Binding-site contacts:
Ligand atom N27 contacts residue CYS212 of chain 1.A at 3.8 Å.
Ligand atom O18 contacts residue ALA188 of chain 1.A at 2.9 Å (h-bond).
Ligand atom C3 contacts residue LYS185 of chain 1.A at 3.6 Å.
Ligand atom C2 contacts residue LYS185 of chain 1.A at 3.8 Å.
Ligand atom C14 contacts residue HIS44 of chain 1.A at 3.9 Å.
Ligand atom C15 contacts residue GLY186 of chain 1.A at 3.8 Å.
Ligand atom C26 contacts residue GLY211 of chain 1.A at 3.5 Å.
Ligand atom O17 contacts residue HIS44 of chain 1.A at 2.7 Å (h-bond).
Ligand atom C15 contacts residue LEU28 of chain 1.A at 3.9 Å (hydrophobic).
Ligand atom C22 contacts residue TRP208 of chain 1.A at 3.9 Å (hydrophobic).
Ligand atom C12 contacts residue HIS44 of chain 1.A at 3.6 Å.
Ligand atom C16 contacts residue ALA188 of chain 1.A at 3.3 Å (hydrophobic).
Ligand atom N27 contacts residue ALA183 of chain 1.A at 2.8 Å (h-bond).
Ligand atom N27 contacts residue ASP182 of chain 1.A at 2.9 Å (salt-bridge).
Ligand atom C10 contacts residue HIS44 of chain 1.A at 3.9 Å.
Ligand atom C19 contacts residue CYS184 of chain 1.A at 3.7 Å (hydrophobic).
Ligand atom C26 contacts residue TRP208 of chain 1.A at 3.5 Å (hydrophobic).
Ligand atom C24 contacts residue CYS184 of chain 1.A at 3.6 Å (hydrophobic).
Ligand atom C5 contacts residue LYS185 of chain 1.A at 3.8 Å.
Ligand atom C25 contacts residue LYS185 of chain 1.A at 3.8 Å.
Ligand atom C16 contacts residue GLY186 of chain 1.A at 3.6 Å.
Ligand atom O20 contacts residue LYS185 of chain 1.A at 3.8 Å.
Ligand atom C26 contacts residue ALA183 of chain 1.A at 3.8 Å (hydrophobic).
Ligand atom O17 contacts residue ALA188 of chain 1.A at 3.1 Å.
Ligand atom O18 contacts residue LYS185 of chain 1.A at 3.7 Å.
Ligand atom C1 contacts residue LYS185 of chain 1.A at 3.8 Å.
Ligand atom C11 contacts residue CYS29 of chain 1.A at 3.9 Å (hydrophobic).
Ligand atom C6 contacts residue LYS185 of chain 1.A at 3.7 Å.
Ligand atom C24 contacts residue THR206 of chain 1.A at 3.8 Å.
Ligand atom C19 contacts residue LYS185 of chain 1.A at 3.7 Å.
Ligand atom C13 contacts residue HIS44 of chain 1.A at 3.8 Å.
Ligand atom C4 contacts residue LYS185 of chain 1.A at 3.8 Å.
Ligand atom N27 contacts residue GLY211 of chain 1.A at 3.0 Å (h-bond).
Ligand atom O18 contacts residue GLY186 of chain 1.A at 2.7 Å (h-bond).
Ligand atom C16 contacts residue HIS44 of chain 1.A at 3.6 Å.
Ligand atom C7 contacts residue LYS185 of chain 1.A at 3.9 Å.
Ligand atom C22 contacts residue ALA183 of chain 1.A at 3.8 Å (hydrophobic).
Ligand atom C25 contacts residue CYS184 of chain 1.A at 3.4 Å (hydrophobic).
Ligand atom O18 contacts residue ASP187 of chain 1.A at 3.4 Å (salt-bridge).
Ligand atom C26 contacts residue GLY209 of chain 1.A at 3.4 Å.

A protein and the small-molecule ligand that binds it are described below.
Small molecule (SMILES): NCc1cccc(-c2cccc(C(=O)Nc3ccccc3CC(=O)O)c2)c1

Sequence of chain 1.A:
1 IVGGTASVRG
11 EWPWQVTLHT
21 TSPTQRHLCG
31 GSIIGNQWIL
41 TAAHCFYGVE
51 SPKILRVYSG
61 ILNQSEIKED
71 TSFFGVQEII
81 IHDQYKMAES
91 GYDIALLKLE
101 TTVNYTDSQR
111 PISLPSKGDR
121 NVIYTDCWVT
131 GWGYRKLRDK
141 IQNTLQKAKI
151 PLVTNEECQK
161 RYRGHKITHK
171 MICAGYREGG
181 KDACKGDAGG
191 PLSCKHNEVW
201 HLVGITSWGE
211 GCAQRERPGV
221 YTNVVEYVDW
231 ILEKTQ